Sequence of chain 1.M:
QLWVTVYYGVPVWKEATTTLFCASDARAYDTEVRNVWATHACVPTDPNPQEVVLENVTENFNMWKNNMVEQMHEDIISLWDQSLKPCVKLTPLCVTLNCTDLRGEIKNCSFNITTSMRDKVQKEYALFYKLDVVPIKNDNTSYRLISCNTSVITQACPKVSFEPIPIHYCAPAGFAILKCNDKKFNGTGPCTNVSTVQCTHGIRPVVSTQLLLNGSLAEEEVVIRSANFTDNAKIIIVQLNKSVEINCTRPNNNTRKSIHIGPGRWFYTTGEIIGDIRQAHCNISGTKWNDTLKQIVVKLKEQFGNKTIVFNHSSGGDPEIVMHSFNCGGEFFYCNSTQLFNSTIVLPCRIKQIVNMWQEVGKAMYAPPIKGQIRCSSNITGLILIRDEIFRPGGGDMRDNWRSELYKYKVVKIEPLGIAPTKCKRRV

A protein and the small-molecule ligand that binds it are described below.
Small molecule (SMILES): CC(=O)N[C@H]1[C@H](O[C@H]2[C@H](O)[C@@H](NC(C)=O)CO[C@@H]2CO)O[C@H](CO)[C@@H](O)[C@@H]1O

Binding-site contacts:
Ligand atom C3 contacts residue ASN206 of chain 1.M at 3.8 Å.
Ligand atom O5 contacts residue ASN206 of chain 1.M at 2.4 Å (h-bond).
Ligand atom C4 contacts residue ASN206 of chain 1.M at 4.2 Å.
Ligand atom N2 contacts residue THR207 of chain 1.M at 4.4 Å.
Ligand atom C8 contacts residue THR207 of chain 1.M at 3.0 Å.
Ligand atom C5 contacts residue ASN206 of chain 1.M at 3.7 Å.
Ligand atom C7 contacts residue THR207 of chain 1.M at 3.3 Å.
Ligand atom C7 contacts residue ASN206 of chain 1.M at 3.6 Å.
Ligand atom N2 contacts residue ASN206 of chain 1.M at 2.8 Å (h-bond).
Ligand atom O7 contacts residue THR207 of chain 1.M at 3.1 Å (h-bond).
Ligand atom C8 contacts residue SER204 of chain 1.M at 3.7 Å.
Ligand atom O7 contacts residue ASN206 of chain 1.M at 4.1 Å.
Ligand atom N2 contacts residue ILE203 of chain 1.M at 3.5 Å (h-bond).
Ligand atom C2 contacts residue ASN206 of chain 1.M at 2.5 Å.
Ligand atom C1 contacts residue ASN206 of chain 1.M at 1.5 Å.
Ligand atom C8 contacts residue ILE203 of chain 1.M at 3.3 Å (hydrophobic).
Ligand atom C8 contacts residue ASN206 of chain 1.M at 3.8 Å.
Ligand atom C7 contacts residue ILE203 of chain 1.M at 3.9 Å (hydrophobic).